Binding-site contacts:
Ligand atom N contacts residue ARG55 of chain 1.I at 3.3 Å.
Ligand atom N contacts residue SER94 of chain 1.J at 3.1 Å (h-bond).
Ligand atom O contacts residue ARG55 of chain 1.I at 3.4 Å (salt-bridge).
Ligand atom O4 contacts residue SER94 of chain 1.J at 2.4 Å (h-bond).
Ligand atom P contacts residue SER94 of chain 1.J at 3.4 Å.
Ligand atom NG contacts residue TYR91 of chain 1.J at 3.7 Å.
Ligand atom O2 contacts residue TYR57 of chain 1.I at 2.4 Å (h-bond).
Ligand atom O contacts residue TYR53 of chain 1.I at 3.1 Å.
Ligand atom ND2 contacts residue TYR91 of chain 1.J at 3.5 Å (h-bond).
Ligand atom CE1 contacts residue TYR91 of chain 1.J at 3.2 Å (hydrophobic).
Ligand atom O4 contacts residue TYR57 of chain 1.I at 3.4 Å.
Ligand atom O3 contacts residue ALA52 of chain 1.I at 2.8 Å (h-bond).
Ligand atom CA contacts residue TYR53 of chain 1.I at 3.5 Å (hydrophobic).
Ligand atom CD1 contacts residue TYR91 of chain 1.J at 3.5 Å (hydrophobic).
Ligand atom CE1 contacts residue SER103 of chain 1.I at 3.6 Å.
Ligand atom ND2 contacts residue VAL100 of chain 1.I at 3.7 Å.
Ligand atom NG contacts residue VAL100 of chain 1.I at 3.6 Å.
Ligand atom NE2 contacts residue TYR91 of chain 1.J at 3.2 Å (h-bond).
Ligand atom O4 contacts residue GLY51 of chain 1.I at 3.5 Å.
Ligand atom O contacts residue SER94 of chain 1.J at 3.2 Å (h-bond).
Ligand atom O3 contacts residue GLY51 of chain 1.I at 3.2 Å.
Ligand atom O2 contacts residue ARG97 of chain 1.I at 3.0 Å (salt-bridge).
Ligand atom N contacts residue TYR53 of chain 1.I at 3.5 Å (h-bond).
Ligand atom CA contacts residue SER94 of chain 1.J at 3.4 Å.
Ligand atom O contacts residue TYR53 of chain 1.I at 3.3 Å.
Ligand atom CG2 contacts residue TYR28 of chain 1.J at 3.7 Å (hydrophobic).
Ligand atom CG1 contacts residue TYR28 of chain 1.J at 3.7 Å (hydrophobic).
Ligand atom CE1 contacts residue ARG97 of chain 1.I at 3.6 Å.
Ligand atom CA contacts residue TYR91 of chain 1.J at 3.7 Å (hydrophobic).
Ligand atom OD2 contacts residue GLY54 of chain 1.I at 3.5 Å.
Ligand atom CD1 contacts residue LYS92 of chain 1.J at 3.4 Å.
Ligand atom CD1 contacts residue SER94 of chain 1.J at 3.4 Å.
Ligand atom N contacts residue TYR91 of chain 1.J at 3.5 Å (h-bond).
Ligand atom OD1 contacts residue GLY54 of chain 1.I at 3.0 Å (h-bond).
Ligand atom CD1 contacts residue TYR28 of chain 1.J at 3.7 Å (hydrophobic).
Ligand atom CB contacts residue VAL100 of chain 1.I at 3.7 Å (hydrophobic).
Ligand atom NE2 contacts residue SER103 of chain 1.I at 2.9 Å (h-bond).
Ligand atom P contacts residue ARG97 of chain 1.I at 3.6 Å.
Ligand atom P contacts residue TYR57 of chain 1.I at 3.6 Å.
Ligand atom O3 contacts residue ARG97 of chain 1.I at 2.8 Å (salt-bridge).

Sequence of chain 1.J:
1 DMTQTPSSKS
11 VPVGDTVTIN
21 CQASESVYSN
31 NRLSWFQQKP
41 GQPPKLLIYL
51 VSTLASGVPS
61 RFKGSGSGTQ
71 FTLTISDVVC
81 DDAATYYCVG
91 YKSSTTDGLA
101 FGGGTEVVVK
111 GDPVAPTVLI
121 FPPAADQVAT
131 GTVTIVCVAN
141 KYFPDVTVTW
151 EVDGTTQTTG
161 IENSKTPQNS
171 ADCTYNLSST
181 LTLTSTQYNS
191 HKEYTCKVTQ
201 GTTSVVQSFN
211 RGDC

Sequence of chain 1.I:
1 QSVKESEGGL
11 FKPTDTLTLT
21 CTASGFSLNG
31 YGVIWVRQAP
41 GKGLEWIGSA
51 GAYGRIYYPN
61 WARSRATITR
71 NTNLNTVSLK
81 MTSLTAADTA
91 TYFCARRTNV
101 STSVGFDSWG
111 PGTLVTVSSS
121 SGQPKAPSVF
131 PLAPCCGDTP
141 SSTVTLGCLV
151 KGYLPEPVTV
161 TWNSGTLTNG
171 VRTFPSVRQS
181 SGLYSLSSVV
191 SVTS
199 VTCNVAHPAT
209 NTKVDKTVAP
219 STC

This protein binds this small molecule.
Small molecule (SMILES): CC[C@H](C)[C@H](NC(=O)[C@H](C)N)C(=O)N[C@@H](Cn1nncc1P(=O)(O)O)C(=O)NCC(=O)N[C@@H](CO)C(=O)N[C@H](C=O)CC(=O)O